This protein binds this small molecule.
Small molecule (SMILES): NC(=O)CN(CC(=O)O)CC(=O)O

Sequence of chain 1.A:
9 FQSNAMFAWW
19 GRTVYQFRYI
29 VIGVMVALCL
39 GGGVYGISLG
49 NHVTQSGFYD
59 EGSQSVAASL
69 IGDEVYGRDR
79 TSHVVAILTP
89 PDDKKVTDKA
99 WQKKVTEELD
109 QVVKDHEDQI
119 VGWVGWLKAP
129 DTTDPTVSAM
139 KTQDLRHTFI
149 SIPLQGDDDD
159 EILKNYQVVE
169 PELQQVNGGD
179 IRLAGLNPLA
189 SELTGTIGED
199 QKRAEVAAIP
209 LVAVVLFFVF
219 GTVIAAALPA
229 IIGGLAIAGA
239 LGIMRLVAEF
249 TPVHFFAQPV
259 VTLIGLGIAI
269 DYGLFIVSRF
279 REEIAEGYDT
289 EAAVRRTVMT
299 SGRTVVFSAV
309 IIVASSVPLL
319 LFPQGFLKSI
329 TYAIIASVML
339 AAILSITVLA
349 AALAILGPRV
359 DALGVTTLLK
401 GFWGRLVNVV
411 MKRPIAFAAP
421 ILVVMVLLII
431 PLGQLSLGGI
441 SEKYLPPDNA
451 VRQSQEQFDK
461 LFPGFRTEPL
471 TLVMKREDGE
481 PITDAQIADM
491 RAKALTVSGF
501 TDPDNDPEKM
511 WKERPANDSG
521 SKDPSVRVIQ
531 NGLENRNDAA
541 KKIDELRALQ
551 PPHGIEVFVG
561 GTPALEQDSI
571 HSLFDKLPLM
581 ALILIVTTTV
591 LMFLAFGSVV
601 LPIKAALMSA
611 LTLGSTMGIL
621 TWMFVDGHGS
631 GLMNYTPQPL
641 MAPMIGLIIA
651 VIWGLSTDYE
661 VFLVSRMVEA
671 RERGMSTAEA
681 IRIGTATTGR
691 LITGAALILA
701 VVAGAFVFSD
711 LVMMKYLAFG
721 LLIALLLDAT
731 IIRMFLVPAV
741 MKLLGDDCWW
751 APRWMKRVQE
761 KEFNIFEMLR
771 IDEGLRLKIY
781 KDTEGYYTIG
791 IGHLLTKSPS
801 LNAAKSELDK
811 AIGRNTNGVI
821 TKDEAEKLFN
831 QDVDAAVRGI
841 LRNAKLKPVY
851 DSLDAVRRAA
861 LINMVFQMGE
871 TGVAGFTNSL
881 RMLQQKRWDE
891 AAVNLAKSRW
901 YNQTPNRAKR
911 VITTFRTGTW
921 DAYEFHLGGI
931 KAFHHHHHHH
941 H

Binding-site contacts:
Ligand atom O2 contacts residue ARG907 of chain 1.A at 2.5 Å (salt-bridge).
Ligand atom C6 contacts residue ILE930 of chain 1.A at 3.8 Å (hydrophobic).
Ligand atom C1 contacts residue THR904 of chain 1.A at 3.5 Å.
Ligand atom O4 contacts residue ARG907 of chain 1.A at 3.3 Å.
Ligand atom C4 contacts residue ALA932 of chain 1.A at 4.4 Å (hydrophobic).
Ligand atom O1 contacts residue ASN906 of chain 1.A at 3.5 Å (h-bond).
Ligand atom C4 contacts residue ASP772 of chain 1.A at 4.2 Å.
Ligand atom O5 contacts residue ILE930 of chain 1.A at 3.9 Å.
Ligand atom C2 contacts residue THR904 of chain 1.A at 3.6 Å.
Ligand atom O2 contacts residue ASN906 of chain 1.A at 3.2 Å (h-bond).
Ligand atom N2 contacts residue ALA932 of chain 1.A at 3.3 Å (h-bond).
Ligand atom O2 contacts residue PRO905 of chain 1.A at 4.1 Å.
Ligand atom C1 contacts residue ARG907 of chain 1.A at 4.4 Å.
Ligand atom N2 contacts residue LYS931 of chain 1.A at 3.1 Å (salt-bridge).
Ligand atom C5 contacts residue ILE930 of chain 1.A at 4.1 Å (hydrophobic).
Ligand atom O1 contacts residue ARG907 of chain 1.A at 4.4 Å.
Ligand atom O5 contacts residue ASN906 of chain 1.A at 4.3 Å.
Ligand atom O4 contacts residue ASP772 of chain 1.A at 3.1 Å (salt-bridge).
Ligand atom O1 contacts residue THR904 of chain 1.A at 3.5 Å.
Ligand atom O3 contacts residue GLN867 of chain 1.A at 3.8 Å.
Ligand atom O5 contacts residue GLY929 of chain 1.A at 4.3 Å.
Ligand atom O1 contacts residue PRO905 of chain 1.A at 3.5 Å.
Ligand atom C2 contacts residue PRO905 of chain 1.A at 4.1 Å (hydrophobic).
Ligand atom C4 contacts residue ARG907 of chain 1.A at 3.9 Å.
Ligand atom C3 contacts residue ALA932 of chain 1.A at 3.7 Å (hydrophobic).
Ligand atom C6 contacts residue LYS931 of chain 1.A at 4.1 Å.
Ligand atom O5 contacts residue LYS931 of chain 1.A at 4.3 Å.
Ligand atom N2 contacts residue ILE930 of chain 1.A at 3.6 Å.
Ligand atom O3 contacts residue THR904 of chain 1.A at 4.0 Å.
Ligand atom C2 contacts residue ASN906 of chain 1.A at 3.8 Å.
Ligand atom O3 contacts residue ARG907 of chain 1.A at 3.4 Å (salt-bridge).
Ligand atom C2 contacts residue ARG907 of chain 1.A at 3.7 Å.
Ligand atom O2 contacts residue THR904 of chain 1.A at 3.8 Å.